Binding-site contacts:
Ligand atom C6 contacts residue THR438 of chain 1.F at 3.5 Å.
Ligand atom O2 contacts residue GLY430 of chain 1.F at 3.6 Å.
Ligand atom O1P contacts residue PRO433 of chain 1.F at 3.6 Å.
Ligand atom O3 contacts residue TRP398 of chain 1.F at 3.7 Å.
Ligand atom O3P contacts residue ARG405 of chain 1.F at 2.8 Å (salt-bridge).
Ligand atom O6P contacts residue THR348 of chain 1.F at 2.6 Å (h-bond).
Ligand atom O3 contacts residue ARG432 of chain 1.F at 2.8 Å (salt-bridge).
Ligand atom O5P contacts residue THR350 of chain 1.F at 2.7 Å (h-bond).
Ligand atom O4 contacts residue GLY434 of chain 1.F at 2.5 Å (h-bond).
Ligand atom O5P contacts residue THR349 of chain 1.F at 3.3 Å (h-bond).
Ligand atom O2P contacts residue ARG405 of chain 1.F at 2.7 Å (salt-bridge).
Ligand atom C6 contacts residue LEU347 of chain 1.F at 3.7 Å (hydrophobic).
Ligand atom O6 contacts residue THR349 of chain 1.F at 3.1 Å (h-bond).
Ligand atom O4 contacts residue THR438 of chain 1.F at 3.5 Å (h-bond).
Ligand atom O2 contacts residue LEU347 of chain 1.F at 3.5 Å.
Ligand atom O3P contacts residue TRP398 of chain 1.F at 2.8 Å (h-bond).
Ligand atom O4P contacts residue GLY436 of chain 1.F at 2.9 Å (h-bond).
Ligand atom O4 contacts residue TYR437 of chain 1.F at 2.9 Å (h-bond).
Ligand atom C5 contacts residue GLY434 of chain 1.F at 3.5 Å.
Ligand atom O4 contacts residue GLY436 of chain 1.F at 3.7 Å.
Ligand atom O5 contacts residue LEU347 of chain 1.F at 3.9 Å.
Ligand atom O6P contacts residue ARG352 of chain 1.F at 3.9 Å.
Ligand atom C4 contacts residue GLY434 of chain 1.F at 3.4 Å.
Ligand atom O3 contacts residue GLY430 of chain 1.F at 3.2 Å.
Ligand atom O6 contacts residue SER435 of chain 1.F at 3.8 Å.
Ligand atom P2 contacts residue SER353 of chain 1.F at 3.6 Å.
Ligand atom O5P contacts residue THR348 of chain 1.F at 3.6 Å.
Ligand atom P2 contacts residue THR349 of chain 1.F at 3.7 Å.
Ligand atom O1 contacts residue GLY434 of chain 1.F at 3.7 Å.
Ligand atom C3 contacts residue GLY434 of chain 1.F at 3.6 Å.
Ligand atom O1P contacts residue GLY434 of chain 1.F at 2.9 Å (h-bond).
Ligand atom O6P contacts residue SER353 of chain 1.F at 2.7 Å (h-bond).
Ligand atom P1 contacts residue ARG405 of chain 1.F at 3.7 Å.
Ligand atom O4P contacts residue SER353 of chain 1.F at 3.7 Å.
Ligand atom O6 contacts residue THR348 of chain 1.F at 3.6 Å.
Ligand atom C6 contacts residue SER353 of chain 1.F at 3.8 Å.
Ligand atom P2 contacts residue THR348 of chain 1.F at 3.5 Å.
Ligand atom O4P contacts residue SER435 of chain 1.F at 3.6 Å.
Ligand atom C3 contacts residue ARG432 of chain 1.F at 3.3 Å.
Ligand atom O5P contacts residue SER435 of chain 1.F at 3.1 Å (h-bond).

This protein binds this small molecule.
Small molecule (SMILES): O=P(O)(O)OC[C@H]1O[C@](O)(COP(=O)(O)O)[C@@H](O)[C@@H]1O

Sequence of chain 1.F:
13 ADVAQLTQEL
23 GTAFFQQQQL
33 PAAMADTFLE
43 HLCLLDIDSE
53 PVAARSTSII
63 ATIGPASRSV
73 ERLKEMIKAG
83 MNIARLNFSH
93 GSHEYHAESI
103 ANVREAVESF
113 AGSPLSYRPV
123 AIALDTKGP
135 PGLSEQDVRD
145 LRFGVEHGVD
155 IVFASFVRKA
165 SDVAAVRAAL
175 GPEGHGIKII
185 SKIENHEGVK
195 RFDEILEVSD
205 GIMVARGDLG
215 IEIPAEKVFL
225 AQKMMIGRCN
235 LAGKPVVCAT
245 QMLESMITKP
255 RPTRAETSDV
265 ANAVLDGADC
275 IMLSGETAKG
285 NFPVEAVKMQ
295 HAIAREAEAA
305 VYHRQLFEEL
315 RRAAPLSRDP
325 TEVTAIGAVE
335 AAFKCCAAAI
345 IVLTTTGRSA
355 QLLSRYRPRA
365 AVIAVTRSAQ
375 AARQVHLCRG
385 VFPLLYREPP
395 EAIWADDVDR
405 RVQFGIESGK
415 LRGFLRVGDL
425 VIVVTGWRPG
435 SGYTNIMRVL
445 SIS